This protein binds this small molecule.
Small molecule (SMILES): CC(=O)N[C@H]1[C@H](O[C@H]2[C@H](O)[C@@H](NC(C)=O)CO[C@@H]2CO)O[C@H](CO)[C@@H](O[C@@H]2O[C@H](CO[C@H]3O[C@H](CO)[C@@H](O)[C@H](O)[C@@H]3O)[C@@H](O)[C@H](O[C@H]3O[C@H](CO)[C@@H](O)[C@H](O[C@H]4O[C@H](CO)[C@@H](O)[C@H](O)[C@@H]4O)[C@@H]3O)[C@@H]2O)[C@@H]1O

Binding-site contacts:
Ligand atom C7 contacts residue ASN2582 of chain 1.B at 3.8 Å.
Ligand atom C4 contacts residue ASN2582 of chain 1.B at 4.2 Å.
Ligand atom C1 contacts residue ASN2582 of chain 1.B at 1.4 Å.
Ligand atom C7 contacts residue ALA2579 of chain 1.B at 4.1 Å (hydrophobic).
Ligand atom O7 contacts residue ALA2579 of chain 1.B at 4.4 Å.
Ligand atom C8 contacts residue ARG2578 of chain 1.B at 4.2 Å.
Ligand atom O4 contacts residue GLY2709 of chain 1.A at 3.5 Å (h-bond).
Ligand atom O6 contacts residue GLY2709 of chain 1.A at 4.1 Å.
Ligand atom O6 contacts residue GLN2512 of chain 1.B at 3.1 Å (h-bond).
Ligand atom O6 contacts residue ASN2582 of chain 1.B at 4.0 Å.
Ligand atom C2 contacts residue ASN2582 of chain 1.B at 2.4 Å.
Ligand atom C8 contacts residue GLU2615 of chain 1.B at 3.8 Å.
Ligand atom C6 contacts residue GLY2709 of chain 1.A at 3.3 Å.
Ligand atom C8 contacts residue ALA2579 of chain 1.B at 3.7 Å (hydrophobic).
Ligand atom C3 contacts residue ASN2582 of chain 1.B at 3.8 Å.
Ligand atom O7 contacts residue ARG2578 of chain 1.B at 3.3 Å (salt-bridge).
Ligand atom C7 contacts residue ARG2578 of chain 1.B at 4.0 Å.
Ligand atom C5 contacts residue GLY2709 of chain 1.A at 4.3 Å.
Ligand atom O4 contacts residue TYR2697 of chain 1.A at 4.4 Å.
Ligand atom C6 contacts residue GLN2512 of chain 1.B at 4.3 Å.
Ligand atom C1 contacts residue ARG2578 of chain 1.B at 4.4 Å.
Ligand atom O3 contacts residue ARG2707 of chain 1.A at 4.1 Å.
Ligand atom N2 contacts residue ASN2582 of chain 1.B at 3.0 Å (h-bond).
Ligand atom O4 contacts residue ARG2707 of chain 1.A at 4.3 Å.
Ligand atom C4 contacts residue GLY2709 of chain 1.A at 4.2 Å.
Ligand atom C8 contacts residue SER2575 of chain 1.B at 3.5 Å.
Ligand atom O6 contacts residue ARG2585 of chain 1.B at 3.7 Å.
Ligand atom O5 contacts residue ASN2582 of chain 1.B at 2.3 Å (h-bond).
Ligand atom O7 contacts residue ASN2582 of chain 1.B at 4.0 Å.
Ligand atom C5 contacts residue ASN2582 of chain 1.B at 3.6 Å.

Sequence of chain 1.B:
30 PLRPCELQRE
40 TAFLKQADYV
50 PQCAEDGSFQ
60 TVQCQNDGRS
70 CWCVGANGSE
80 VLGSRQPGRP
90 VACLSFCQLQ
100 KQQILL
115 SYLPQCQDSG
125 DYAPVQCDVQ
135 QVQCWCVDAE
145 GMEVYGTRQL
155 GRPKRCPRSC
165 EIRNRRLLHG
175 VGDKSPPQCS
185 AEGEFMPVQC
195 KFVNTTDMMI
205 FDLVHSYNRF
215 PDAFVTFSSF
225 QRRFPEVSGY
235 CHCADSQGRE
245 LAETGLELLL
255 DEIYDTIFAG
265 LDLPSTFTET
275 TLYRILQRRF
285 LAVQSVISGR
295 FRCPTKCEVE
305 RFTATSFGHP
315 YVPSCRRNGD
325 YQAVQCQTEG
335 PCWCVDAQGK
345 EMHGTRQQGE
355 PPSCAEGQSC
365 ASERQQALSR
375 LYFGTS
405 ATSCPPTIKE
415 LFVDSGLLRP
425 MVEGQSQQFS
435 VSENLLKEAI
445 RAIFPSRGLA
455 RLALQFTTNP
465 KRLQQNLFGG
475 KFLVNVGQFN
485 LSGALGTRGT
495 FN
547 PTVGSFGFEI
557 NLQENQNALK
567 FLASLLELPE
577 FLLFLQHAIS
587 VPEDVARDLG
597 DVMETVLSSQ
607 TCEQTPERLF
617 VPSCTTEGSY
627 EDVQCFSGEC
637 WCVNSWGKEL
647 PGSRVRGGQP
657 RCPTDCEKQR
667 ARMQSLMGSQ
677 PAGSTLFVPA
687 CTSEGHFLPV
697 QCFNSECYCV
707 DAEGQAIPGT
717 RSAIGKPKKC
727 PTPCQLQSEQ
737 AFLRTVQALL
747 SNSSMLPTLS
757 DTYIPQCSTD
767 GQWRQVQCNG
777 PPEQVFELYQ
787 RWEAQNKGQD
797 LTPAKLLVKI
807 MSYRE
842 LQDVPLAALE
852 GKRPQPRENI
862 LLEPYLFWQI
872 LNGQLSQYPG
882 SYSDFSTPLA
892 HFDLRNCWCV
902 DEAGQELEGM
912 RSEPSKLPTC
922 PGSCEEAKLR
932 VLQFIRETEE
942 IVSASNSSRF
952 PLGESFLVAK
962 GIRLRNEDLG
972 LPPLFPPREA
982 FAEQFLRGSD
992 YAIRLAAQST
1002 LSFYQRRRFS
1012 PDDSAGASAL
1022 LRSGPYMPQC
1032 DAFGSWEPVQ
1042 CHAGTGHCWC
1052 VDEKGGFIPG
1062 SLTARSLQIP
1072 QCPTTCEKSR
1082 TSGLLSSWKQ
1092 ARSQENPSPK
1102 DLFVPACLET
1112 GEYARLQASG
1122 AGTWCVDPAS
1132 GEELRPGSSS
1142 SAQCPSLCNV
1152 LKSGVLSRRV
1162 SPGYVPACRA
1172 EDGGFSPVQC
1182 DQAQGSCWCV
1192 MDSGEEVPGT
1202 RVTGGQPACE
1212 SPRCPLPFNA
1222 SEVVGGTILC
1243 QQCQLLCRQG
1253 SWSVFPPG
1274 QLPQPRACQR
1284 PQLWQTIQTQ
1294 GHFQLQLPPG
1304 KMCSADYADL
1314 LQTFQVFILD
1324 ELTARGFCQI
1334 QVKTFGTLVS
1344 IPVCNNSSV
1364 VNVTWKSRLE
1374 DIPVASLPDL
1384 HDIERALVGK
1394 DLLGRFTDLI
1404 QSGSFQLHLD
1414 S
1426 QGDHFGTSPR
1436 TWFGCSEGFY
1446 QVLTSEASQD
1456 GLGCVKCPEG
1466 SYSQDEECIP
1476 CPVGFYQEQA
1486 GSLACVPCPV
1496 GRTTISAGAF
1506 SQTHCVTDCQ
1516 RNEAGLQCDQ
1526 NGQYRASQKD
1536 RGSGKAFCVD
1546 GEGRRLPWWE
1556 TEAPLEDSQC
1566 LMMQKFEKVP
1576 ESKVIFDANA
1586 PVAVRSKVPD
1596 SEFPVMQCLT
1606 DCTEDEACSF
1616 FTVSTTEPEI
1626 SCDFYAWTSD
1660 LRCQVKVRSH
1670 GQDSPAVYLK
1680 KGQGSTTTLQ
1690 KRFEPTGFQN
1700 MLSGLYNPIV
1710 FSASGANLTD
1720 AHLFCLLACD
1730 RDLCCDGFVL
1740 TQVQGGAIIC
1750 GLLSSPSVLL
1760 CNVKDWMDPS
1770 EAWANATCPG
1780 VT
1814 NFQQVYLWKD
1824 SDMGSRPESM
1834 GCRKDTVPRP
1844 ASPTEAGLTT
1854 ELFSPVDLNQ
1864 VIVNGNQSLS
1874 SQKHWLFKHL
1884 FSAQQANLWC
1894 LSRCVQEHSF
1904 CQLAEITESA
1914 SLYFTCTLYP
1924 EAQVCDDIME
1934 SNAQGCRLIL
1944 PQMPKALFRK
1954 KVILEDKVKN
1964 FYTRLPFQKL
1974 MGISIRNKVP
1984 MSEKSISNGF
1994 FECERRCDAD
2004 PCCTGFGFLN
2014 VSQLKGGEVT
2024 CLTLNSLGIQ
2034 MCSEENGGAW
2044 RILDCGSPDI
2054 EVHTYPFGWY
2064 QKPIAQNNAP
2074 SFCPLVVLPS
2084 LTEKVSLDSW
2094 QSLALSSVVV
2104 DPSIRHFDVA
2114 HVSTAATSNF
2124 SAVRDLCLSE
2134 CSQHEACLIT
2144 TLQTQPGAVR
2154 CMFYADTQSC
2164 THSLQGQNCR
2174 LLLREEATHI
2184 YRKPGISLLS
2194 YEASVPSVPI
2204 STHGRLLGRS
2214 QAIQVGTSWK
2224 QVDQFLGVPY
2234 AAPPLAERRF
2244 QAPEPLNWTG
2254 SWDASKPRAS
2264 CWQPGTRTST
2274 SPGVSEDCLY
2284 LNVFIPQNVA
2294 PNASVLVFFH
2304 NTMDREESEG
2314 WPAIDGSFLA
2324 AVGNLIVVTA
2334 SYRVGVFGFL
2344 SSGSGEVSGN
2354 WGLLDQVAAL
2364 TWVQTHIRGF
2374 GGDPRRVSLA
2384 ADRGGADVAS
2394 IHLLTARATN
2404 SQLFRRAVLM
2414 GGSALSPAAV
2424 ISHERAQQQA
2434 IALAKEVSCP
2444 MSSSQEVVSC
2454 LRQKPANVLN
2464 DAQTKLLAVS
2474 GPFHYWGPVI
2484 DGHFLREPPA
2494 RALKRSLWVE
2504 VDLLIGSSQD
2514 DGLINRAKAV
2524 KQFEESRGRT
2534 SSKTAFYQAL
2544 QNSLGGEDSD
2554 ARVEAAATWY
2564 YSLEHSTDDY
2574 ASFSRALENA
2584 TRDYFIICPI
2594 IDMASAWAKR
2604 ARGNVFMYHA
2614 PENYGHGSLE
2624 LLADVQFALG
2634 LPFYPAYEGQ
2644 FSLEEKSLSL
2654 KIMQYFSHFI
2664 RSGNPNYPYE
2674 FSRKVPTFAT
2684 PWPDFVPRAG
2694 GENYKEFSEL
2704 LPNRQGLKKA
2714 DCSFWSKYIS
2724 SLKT

Sequence of chain 1.A:
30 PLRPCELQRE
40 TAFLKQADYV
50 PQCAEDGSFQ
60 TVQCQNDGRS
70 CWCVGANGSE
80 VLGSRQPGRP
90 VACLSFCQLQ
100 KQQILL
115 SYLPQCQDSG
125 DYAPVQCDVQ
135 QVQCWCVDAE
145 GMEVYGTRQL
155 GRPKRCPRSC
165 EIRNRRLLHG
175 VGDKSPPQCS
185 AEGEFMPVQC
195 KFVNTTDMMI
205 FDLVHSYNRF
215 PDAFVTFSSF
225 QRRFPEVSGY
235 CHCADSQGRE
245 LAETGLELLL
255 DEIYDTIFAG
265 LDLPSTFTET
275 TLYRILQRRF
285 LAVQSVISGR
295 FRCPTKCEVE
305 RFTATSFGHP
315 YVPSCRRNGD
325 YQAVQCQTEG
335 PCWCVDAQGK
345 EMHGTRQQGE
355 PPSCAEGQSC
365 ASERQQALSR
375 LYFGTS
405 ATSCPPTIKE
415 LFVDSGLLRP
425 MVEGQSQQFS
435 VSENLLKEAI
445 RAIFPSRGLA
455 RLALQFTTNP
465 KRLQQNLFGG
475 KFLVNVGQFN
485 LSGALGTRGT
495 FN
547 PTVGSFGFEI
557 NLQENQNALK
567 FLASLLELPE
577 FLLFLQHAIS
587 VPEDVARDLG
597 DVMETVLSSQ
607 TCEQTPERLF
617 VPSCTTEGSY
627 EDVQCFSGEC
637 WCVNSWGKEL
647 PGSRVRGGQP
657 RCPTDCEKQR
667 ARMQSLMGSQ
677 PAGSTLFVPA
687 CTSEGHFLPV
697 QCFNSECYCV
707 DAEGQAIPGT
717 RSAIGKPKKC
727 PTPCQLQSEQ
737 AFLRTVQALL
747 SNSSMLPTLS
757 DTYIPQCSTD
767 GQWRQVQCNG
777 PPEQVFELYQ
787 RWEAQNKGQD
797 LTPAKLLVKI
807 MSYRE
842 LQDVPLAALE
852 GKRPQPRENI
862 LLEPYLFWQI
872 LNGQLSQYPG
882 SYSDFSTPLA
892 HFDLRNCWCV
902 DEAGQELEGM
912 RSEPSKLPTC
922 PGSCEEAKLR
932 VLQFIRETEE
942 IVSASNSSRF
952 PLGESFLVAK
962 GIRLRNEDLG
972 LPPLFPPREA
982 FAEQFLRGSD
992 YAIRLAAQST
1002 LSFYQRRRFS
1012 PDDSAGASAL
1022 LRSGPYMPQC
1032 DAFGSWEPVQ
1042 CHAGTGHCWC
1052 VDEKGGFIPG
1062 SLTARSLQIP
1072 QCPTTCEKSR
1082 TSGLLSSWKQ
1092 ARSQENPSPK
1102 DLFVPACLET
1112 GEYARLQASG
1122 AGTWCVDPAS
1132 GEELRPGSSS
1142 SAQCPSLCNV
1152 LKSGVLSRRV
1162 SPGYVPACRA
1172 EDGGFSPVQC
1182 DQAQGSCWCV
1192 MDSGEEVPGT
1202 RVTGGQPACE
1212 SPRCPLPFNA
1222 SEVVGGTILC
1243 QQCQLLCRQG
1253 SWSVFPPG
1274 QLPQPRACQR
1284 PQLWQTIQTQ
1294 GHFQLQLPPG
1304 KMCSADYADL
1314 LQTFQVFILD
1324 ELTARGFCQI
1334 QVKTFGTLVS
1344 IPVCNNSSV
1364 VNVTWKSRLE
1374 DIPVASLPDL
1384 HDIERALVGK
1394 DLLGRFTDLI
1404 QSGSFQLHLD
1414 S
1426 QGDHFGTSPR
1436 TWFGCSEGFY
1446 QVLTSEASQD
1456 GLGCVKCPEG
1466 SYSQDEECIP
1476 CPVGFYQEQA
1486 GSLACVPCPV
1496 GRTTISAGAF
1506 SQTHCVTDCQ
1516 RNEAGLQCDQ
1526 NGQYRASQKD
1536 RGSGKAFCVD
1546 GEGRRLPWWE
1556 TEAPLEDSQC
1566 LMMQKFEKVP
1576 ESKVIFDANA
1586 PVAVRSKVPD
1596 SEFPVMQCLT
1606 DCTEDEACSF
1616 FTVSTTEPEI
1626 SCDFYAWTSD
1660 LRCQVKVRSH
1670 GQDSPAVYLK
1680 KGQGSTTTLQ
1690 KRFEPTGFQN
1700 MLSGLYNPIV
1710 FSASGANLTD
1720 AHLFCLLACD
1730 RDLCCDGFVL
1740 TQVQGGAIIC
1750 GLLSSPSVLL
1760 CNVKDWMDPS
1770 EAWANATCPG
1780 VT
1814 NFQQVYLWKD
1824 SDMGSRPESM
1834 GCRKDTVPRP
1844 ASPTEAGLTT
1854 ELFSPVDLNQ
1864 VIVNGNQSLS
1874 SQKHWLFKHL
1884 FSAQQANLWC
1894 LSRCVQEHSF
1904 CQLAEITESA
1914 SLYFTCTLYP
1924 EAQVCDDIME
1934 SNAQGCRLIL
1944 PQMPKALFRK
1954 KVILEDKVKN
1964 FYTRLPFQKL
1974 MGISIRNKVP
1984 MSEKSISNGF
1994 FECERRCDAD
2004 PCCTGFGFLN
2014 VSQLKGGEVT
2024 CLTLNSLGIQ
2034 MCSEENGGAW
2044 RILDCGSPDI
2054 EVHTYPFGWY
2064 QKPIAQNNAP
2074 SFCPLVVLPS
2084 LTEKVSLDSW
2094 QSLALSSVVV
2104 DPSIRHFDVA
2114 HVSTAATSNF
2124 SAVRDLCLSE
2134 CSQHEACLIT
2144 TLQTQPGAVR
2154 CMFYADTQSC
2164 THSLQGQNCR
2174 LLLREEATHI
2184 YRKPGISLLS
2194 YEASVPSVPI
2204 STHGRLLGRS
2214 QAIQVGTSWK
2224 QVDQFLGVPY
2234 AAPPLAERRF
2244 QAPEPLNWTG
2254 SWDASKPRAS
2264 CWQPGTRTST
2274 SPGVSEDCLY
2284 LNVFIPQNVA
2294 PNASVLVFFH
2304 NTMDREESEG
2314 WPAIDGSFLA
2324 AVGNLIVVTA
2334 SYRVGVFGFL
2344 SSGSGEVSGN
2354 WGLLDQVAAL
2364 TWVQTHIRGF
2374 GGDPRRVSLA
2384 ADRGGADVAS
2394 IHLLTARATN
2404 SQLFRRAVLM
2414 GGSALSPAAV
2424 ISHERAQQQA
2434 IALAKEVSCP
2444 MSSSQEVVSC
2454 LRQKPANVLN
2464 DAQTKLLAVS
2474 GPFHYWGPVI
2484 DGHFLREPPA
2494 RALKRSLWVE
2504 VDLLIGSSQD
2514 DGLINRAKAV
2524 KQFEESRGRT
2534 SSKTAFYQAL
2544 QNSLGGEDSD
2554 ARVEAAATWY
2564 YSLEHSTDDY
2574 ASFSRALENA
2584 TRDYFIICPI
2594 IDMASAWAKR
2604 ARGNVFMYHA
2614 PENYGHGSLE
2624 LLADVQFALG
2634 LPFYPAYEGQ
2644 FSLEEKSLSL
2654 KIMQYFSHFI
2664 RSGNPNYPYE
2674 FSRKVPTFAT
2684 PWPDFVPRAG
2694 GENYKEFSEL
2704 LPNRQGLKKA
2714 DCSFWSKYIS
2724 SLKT